Binding-site contacts:
Ligand atom O5 contacts residue ASN479 of chain 1.B at 2.5 Å (h-bond).
Ligand atom C4 contacts residue ASN479 of chain 1.B at 4.3 Å.
Ligand atom O7 contacts residue GLN487 of chain 1.B at 3.8 Å.
Ligand atom C2 contacts residue ASN479 of chain 1.B at 2.4 Å.
Ligand atom C7 contacts residue ASN479 of chain 1.B at 3.2 Å.
Ligand atom O6 contacts residue GLN487 of chain 1.B at 3.5 Å.
Ligand atom O7 contacts residue PHE480 of chain 1.B at 4.4 Å.
Ligand atom C8 contacts residue ASN479 of chain 1.B at 4.3 Å.
Ligand atom N2 contacts residue ASN479 of chain 1.B at 2.8 Å (h-bond).
Ligand atom O6 contacts residue ASN479 of chain 1.B at 4.2 Å.
Ligand atom O7 contacts residue ASN479 of chain 1.B at 3.0 Å (h-bond).
Ligand atom C3 contacts residue ASN479 of chain 1.B at 3.8 Å.
Ligand atom C5 contacts residue ASN479 of chain 1.B at 3.7 Å.
Ligand atom C1 contacts residue ASN479 of chain 1.B at 1.4 Å.

Sequence of chain 1.B:
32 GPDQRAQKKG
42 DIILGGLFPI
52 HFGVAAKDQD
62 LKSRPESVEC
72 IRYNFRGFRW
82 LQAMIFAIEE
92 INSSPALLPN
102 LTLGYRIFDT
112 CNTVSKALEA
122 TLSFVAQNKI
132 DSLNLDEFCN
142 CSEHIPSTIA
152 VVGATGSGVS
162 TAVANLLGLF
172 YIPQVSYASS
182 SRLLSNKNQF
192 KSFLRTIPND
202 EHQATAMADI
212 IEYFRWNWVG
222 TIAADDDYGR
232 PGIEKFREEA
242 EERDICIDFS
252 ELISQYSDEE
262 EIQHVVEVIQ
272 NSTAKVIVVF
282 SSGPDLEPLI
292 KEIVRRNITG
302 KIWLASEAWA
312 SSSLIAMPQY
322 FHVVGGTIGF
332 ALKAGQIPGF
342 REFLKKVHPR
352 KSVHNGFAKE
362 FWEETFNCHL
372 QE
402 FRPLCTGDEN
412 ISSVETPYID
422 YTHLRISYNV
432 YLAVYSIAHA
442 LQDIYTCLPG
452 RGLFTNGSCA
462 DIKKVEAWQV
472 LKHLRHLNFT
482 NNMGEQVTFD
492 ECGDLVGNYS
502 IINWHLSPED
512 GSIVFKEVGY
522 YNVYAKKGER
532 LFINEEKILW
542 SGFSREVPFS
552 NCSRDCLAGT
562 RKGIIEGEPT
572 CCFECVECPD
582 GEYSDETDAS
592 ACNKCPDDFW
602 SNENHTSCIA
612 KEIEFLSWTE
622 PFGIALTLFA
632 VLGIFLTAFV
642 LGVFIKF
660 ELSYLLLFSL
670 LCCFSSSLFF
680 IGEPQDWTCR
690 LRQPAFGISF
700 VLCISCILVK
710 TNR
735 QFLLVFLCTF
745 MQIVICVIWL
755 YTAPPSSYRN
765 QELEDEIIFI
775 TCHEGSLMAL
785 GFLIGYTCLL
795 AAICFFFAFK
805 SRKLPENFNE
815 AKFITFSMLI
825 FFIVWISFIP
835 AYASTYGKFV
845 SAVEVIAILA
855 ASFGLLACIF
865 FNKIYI

This protein binds this small molecule.
Small molecule (SMILES): CC(=O)N[C@@H]1[C@@H](O)[C@H](O)[C@@H](CO)O[C@H]1O